Binding-site contacts:
Ligand atom C2 contacts residue ASN204 of chain 1.A at 2.5 Å.
Ligand atom O5 contacts residue ASN204 of chain 1.A at 2.4 Å (h-bond).
Ligand atom C7 contacts residue ASN204 of chain 1.A at 4.1 Å.
Ligand atom C4 contacts residue ASN204 of chain 1.A at 4.3 Å.
Ligand atom C1 contacts residue ASN204 of chain 1.A at 1.4 Å.
Ligand atom C2 contacts residue THR206 of chain 1.A at 4.0 Å.
Ligand atom N2 contacts residue ASN204 of chain 1.A at 2.9 Å (h-bond).
Ligand atom C5 contacts residue ASN204 of chain 1.A at 3.7 Å.
Ligand atom C3 contacts residue ASN204 of chain 1.A at 3.8 Å.
Ligand atom O7 contacts residue ASN204 of chain 1.A at 4.3 Å.
Ligand atom O7 contacts residue THR206 of chain 1.A at 4.2 Å.

A protein and the small-molecule ligand that binds it are described below.
Small molecule (SMILES): CC(=O)N[C@@H]1[C@@H](O)[C@H](O)[C@@H](CO)O[C@H]1O

Sequence of chain 1.A:
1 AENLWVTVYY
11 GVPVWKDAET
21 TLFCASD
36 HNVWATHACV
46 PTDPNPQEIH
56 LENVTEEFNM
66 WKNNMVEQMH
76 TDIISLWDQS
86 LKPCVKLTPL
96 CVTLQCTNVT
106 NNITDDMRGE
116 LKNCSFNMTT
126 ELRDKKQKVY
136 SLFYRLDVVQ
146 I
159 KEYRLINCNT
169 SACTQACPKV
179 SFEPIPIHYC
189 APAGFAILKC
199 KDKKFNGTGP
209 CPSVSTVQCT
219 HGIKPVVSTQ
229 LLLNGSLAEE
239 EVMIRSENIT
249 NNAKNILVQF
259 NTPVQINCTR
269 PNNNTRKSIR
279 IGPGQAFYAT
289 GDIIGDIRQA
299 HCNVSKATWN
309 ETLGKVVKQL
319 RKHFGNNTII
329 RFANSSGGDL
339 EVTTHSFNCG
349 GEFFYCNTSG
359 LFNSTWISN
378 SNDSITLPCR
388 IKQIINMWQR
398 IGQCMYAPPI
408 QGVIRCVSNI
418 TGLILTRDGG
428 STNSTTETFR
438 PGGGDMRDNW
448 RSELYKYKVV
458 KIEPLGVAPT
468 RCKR